Sequence of chain 1.A:
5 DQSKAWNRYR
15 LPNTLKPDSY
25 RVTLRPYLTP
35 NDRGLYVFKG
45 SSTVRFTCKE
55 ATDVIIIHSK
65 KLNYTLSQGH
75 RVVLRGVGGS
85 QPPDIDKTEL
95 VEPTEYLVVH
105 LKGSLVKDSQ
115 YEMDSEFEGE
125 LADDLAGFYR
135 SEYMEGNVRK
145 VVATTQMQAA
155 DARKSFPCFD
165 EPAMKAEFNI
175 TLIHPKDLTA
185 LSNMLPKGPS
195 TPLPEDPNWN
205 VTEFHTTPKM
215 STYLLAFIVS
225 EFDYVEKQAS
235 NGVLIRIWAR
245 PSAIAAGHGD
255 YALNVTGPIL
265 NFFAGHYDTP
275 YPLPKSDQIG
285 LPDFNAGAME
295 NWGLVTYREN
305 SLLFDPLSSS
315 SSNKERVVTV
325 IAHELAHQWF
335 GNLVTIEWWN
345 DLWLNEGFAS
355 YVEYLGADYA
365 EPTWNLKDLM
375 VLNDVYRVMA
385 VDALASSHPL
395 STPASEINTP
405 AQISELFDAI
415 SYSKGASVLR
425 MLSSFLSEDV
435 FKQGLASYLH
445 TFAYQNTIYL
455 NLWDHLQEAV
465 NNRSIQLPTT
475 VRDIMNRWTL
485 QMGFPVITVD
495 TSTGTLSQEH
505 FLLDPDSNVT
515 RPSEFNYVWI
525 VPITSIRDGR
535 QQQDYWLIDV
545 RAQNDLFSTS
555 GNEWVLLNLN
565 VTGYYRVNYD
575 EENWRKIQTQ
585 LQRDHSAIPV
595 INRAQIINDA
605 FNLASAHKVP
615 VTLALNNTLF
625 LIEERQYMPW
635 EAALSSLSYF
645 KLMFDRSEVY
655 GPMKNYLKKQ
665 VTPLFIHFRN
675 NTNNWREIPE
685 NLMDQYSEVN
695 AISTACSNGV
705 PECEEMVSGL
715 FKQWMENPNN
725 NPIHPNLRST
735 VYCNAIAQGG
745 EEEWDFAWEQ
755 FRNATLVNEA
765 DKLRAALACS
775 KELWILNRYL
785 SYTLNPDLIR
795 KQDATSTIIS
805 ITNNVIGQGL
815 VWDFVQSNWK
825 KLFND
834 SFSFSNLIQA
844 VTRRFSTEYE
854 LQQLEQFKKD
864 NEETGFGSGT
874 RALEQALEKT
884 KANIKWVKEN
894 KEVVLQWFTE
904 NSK

Binding-site contacts:
Ligand atom C1 contacts residue LYS180 of chain 1.A at 4.1 Å.
Ligand atom C7 contacts residue LEU182 of chain 1.A at 4.4 Å (hydrophobic).
Ligand atom C1 contacts residue SER194 of chain 1.A at 3.9 Å.
Ligand atom C7 contacts residue ASN204 of chain 1.A at 3.6 Å.
Ligand atom O6 contacts residue PRO196 of chain 1.A at 3.4 Å.
Ligand atom C5 contacts residue ASN204 of chain 1.A at 3.6 Å.
Ligand atom C7 contacts residue LYS180 of chain 1.A at 3.5 Å.
Ligand atom C6 contacts residue PRO196 of chain 1.A at 4.1 Å (hydrophobic).
Ligand atom C3 contacts residue ASN204 of chain 1.A at 3.8 Å.
Ligand atom O5 contacts residue PRO196 of chain 1.A at 4.2 Å.
Ligand atom O5 contacts residue THR195 of chain 1.A at 4.4 Å.
Ligand atom C2 contacts residue LYS180 of chain 1.A at 4.1 Å.
Ligand atom N2 contacts residue LYS180 of chain 1.A at 3.0 Å (salt-bridge).
Ligand atom O5 contacts residue SER194 of chain 1.A at 3.7 Å.
Ligand atom C2 contacts residue SER194 of chain 1.A at 4.0 Å.
Ligand atom N2 contacts residue ASN204 of chain 1.A at 3.0 Å (h-bond).
Ligand atom C4 contacts residue ASN204 of chain 1.A at 4.2 Å.
Ligand atom O7 contacts residue ASN204 of chain 1.A at 3.7 Å.
Ligand atom O7 contacts residue SER194 of chain 1.A at 3.0 Å (h-bond).
Ligand atom C8 contacts residue LYS180 of chain 1.A at 3.2 Å.
Ligand atom C1 contacts residue ASN204 of chain 1.A at 1.4 Å.
Ligand atom N2 contacts residue SER194 of chain 1.A at 4.1 Å.
Ligand atom O5 contacts residue ASN204 of chain 1.A at 2.2 Å (h-bond).
Ligand atom C7 contacts residue SER194 of chain 1.A at 3.7 Å.
Ligand atom C2 contacts residue ASN204 of chain 1.A at 2.5 Å.
Ligand atom O6 contacts residue SER194 of chain 1.A at 4.0 Å.
Ligand atom C8 contacts residue PRO26 of chain 1.C at 4.1 Å (hydrophobic).
Ligand atom C8 contacts residue LEU182 of chain 1.A at 3.2 Å (hydrophobic).

The protein below binds the small molecule below.
Small molecule (SMILES): CC(=O)N[C@@H]1[C@@H](O)[C@H](O)[C@@H](CO)O[C@H]1O

Sequence of chain 1.C:
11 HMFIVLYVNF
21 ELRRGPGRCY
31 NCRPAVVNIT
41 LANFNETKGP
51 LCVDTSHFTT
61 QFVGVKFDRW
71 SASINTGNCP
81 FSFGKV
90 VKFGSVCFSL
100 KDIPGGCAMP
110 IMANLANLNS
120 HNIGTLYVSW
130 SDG